Binding-site contacts:
Ligand atom C8 contacts residue SER110 of chain 1.B at 3.0 Å.
Ligand atom C3 contacts residue ASN109 of chain 1.B at 3.8 Å.
Ligand atom N2 contacts residue SER111 of chain 1.B at 2.8 Å (h-bond).
Ligand atom C1 contacts residue HIS113 of chain 1.B at 3.7 Å.
Ligand atom C8 contacts residue HIS113 of chain 1.B at 3.8 Å.
Ligand atom O3 contacts residue SER111 of chain 1.B at 4.5 Å.
Ligand atom C2 contacts residue ASN109 of chain 1.B at 2.5 Å.
Ligand atom C7 contacts residue SER111 of chain 1.B at 3.9 Å.
Ligand atom C2 contacts residue SER111 of chain 1.B at 3.4 Å.
Ligand atom C4 contacts residue ASN109 of chain 1.B at 4.3 Å.
Ligand atom O7 contacts residue ASN109 of chain 1.B at 4.0 Å.
Ligand atom C1 contacts residue ASN109 of chain 1.B at 1.4 Å.
Ligand atom C7 contacts residue SER110 of chain 1.B at 4.2 Å.
Ligand atom C7 contacts residue ASN109 of chain 1.B at 3.7 Å.
Ligand atom C6 contacts residue HIS113 of chain 1.B at 3.6 Å.
Ligand atom C5 contacts residue ASN109 of chain 1.B at 3.6 Å.
Ligand atom C8 contacts residue SER111 of chain 1.B at 4.1 Å.
Ligand atom O6 contacts residue HIS113 of chain 1.B at 4.5 Å.
Ligand atom C8 contacts residue TYR31 of chain 1.B at 3.8 Å (hydrophobic).
Ligand atom C3 contacts residue SER111 of chain 1.B at 3.6 Å.
Ligand atom C5 contacts residue HIS113 of chain 1.B at 3.6 Å.
Ligand atom C1 contacts residue SER111 of chain 1.B at 3.5 Å.
Ligand atom O5 contacts residue ASN109 of chain 1.B at 2.4 Å (h-bond).
Ligand atom O5 contacts residue HIS113 of chain 1.B at 3.5 Å.
Ligand atom N2 contacts residue ASN109 of chain 1.B at 2.9 Å (h-bond).

The protein below binds the small molecule below.
Small molecule (SMILES): CC(=O)N[C@H]1[C@H](O[C@H]2[C@H](O)[C@@H](NC(C)=O)CO[C@@H]2CO)O[C@H](CO)[C@@H](O[C@@H]2O[C@H](CO[C@H]3O[C@H](CO)[C@@H](O)[C@H](O)[C@@H]3O)[C@@H](O)[C@H](O[C@H]3O[C@H](CO)[C@@H](O)[C@H](O)[C@@H]3O)[C@@H]2O)[C@@H]1O

Sequence of chain 1.B:
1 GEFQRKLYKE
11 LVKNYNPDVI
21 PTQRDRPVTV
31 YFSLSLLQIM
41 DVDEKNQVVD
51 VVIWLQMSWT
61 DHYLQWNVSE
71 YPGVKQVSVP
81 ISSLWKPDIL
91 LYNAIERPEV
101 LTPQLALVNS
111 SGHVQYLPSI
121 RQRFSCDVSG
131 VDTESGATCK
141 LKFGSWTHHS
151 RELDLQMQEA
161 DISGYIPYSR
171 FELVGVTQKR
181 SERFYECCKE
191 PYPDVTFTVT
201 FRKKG